The protein below binds the small molecule below.
Small molecule (SMILES): C[C@@H](NS(C)(=O)=O)c1cncc(N2C(=O)c3ccc(Cl)cc3C2(C)C)c1

Sequence of chain 1.A:
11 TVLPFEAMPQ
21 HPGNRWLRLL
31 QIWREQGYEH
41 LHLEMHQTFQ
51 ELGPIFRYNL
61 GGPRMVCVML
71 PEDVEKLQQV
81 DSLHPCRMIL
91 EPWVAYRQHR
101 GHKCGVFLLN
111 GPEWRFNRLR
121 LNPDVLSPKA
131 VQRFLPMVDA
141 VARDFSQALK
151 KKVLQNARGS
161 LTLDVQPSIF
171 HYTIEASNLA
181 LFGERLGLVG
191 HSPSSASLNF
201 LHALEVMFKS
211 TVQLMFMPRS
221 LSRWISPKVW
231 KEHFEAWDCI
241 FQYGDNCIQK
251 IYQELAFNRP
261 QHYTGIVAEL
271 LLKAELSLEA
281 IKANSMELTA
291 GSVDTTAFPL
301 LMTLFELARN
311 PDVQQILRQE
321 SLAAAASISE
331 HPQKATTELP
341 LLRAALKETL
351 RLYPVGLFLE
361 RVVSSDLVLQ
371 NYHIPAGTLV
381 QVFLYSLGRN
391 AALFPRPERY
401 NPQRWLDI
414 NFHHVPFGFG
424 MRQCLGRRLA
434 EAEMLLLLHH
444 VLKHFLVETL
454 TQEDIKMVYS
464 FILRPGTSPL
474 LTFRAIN

Binding-site contacts:
Ligand atom C14 contacts residue THR295 of chain 1.A at 3.6 Å.
Ligand atom O23 contacts residue PHE464 of chain 1.A at 3.5 Å.
Ligand atom CL1 contacts residue ARG97 of chain 1.A at 3.4 Å.
Ligand atom C17 contacts residue HEC1 of chain 1.D at 3.0 Å.
Ligand atom C6 contacts residue ALA290 of chain 1.A at 3.7 Å (hydrophobic).
Ligand atom C1 contacts residue PHE107 of chain 1.A at 3.6 Å (hydrophobic).
Ligand atom C15 contacts residue THR295 of chain 1.A at 3.7 Å.
Ligand atom C19 contacts residue THR295 of chain 1.A at 3.8 Å.
Ligand atom CL1 contacts residue TRP237 of chain 1.A at 3.5 Å.
Ligand atom C18 contacts residue THR295 of chain 1.A at 3.7 Å.
Ligand atom C10 contacts residue GLY291 of chain 1.A at 3.4 Å.
Ligand atom O12 contacts residue GLY291 of chain 1.A at 3.5 Å.
Ligand atom N16 contacts residue THR295 of chain 1.A at 3.8 Å.
Ligand atom N16 contacts residue HEC1 of chain 1.D at 2.2 Å.
Ligand atom O23 contacts residue PHE107 of chain 1.A at 3.8 Å.
Ligand atom C8 contacts residue GLY291 of chain 1.A at 3.9 Å.
Ligand atom C8 contacts residue TRP93 of chain 1.A at 3.9 Å (hydrophobic).
Ligand atom C25 contacts residue GLY356 of chain 1.A at 3.6 Å.
Ligand atom C17 contacts residue THR295 of chain 1.A at 3.8 Å.
Ligand atom O12 contacts residue THR295 of chain 1.A at 3.4 Å.
Ligand atom C6 contacts residue GLY291 of chain 1.A at 3.8 Å.
Ligand atom C6 contacts residue MET207 of chain 1.A at 4.0 Å (hydrophobic).
Ligand atom N21 contacts residue PHE464 of chain 1.A at 4.0 Å.
Ligand atom C15 contacts residue GLY291 of chain 1.A at 3.9 Å.
Ligand atom C1 contacts residue TRP93 of chain 1.A at 3.6 Å (hydrophobic).
Ligand atom O24 contacts residue HEC1 of chain 1.D at 3.5 Å.
Ligand atom C26 contacts residue VAL355 of chain 1.A at 3.4 Å (hydrophobic).
Ligand atom C3 contacts residue GLU287 of chain 1.A at 3.9 Å.
Ligand atom C25 contacts residue PHE358 of chain 1.A at 3.5 Å (hydrophobic).
Ligand atom C4 contacts residue TRP93 of chain 1.A at 3.9 Å (hydrophobic).
Ligand atom C9 contacts residue GLY291 of chain 1.A at 3.5 Å.
Ligand atom N11 contacts residue GLY291 of chain 1.A at 3.8 Å.
Ligand atom C3 contacts residue HEC1 of chain 1.D at 3.7 Å.
Ligand atom C26 contacts residue GLY356 of chain 1.A at 3.9 Å.
Ligand atom C5 contacts residue ALA290 of chain 1.A at 3.5 Å (hydrophobic).
Ligand atom C7 contacts residue TRP93 of chain 1.A at 3.6 Å (hydrophobic).
Ligand atom C15 contacts residue HEC1 of chain 1.D at 3.1 Å.
Ligand atom C26 contacts residue ILE465 of chain 1.A at 3.2 Å (hydrophobic).
Ligand atom O12 contacts residue PHE208 of chain 1.A at 3.4 Å.
Ligand atom C5 contacts residue MET207 of chain 1.A at 3.9 Å (hydrophobic).